The protein below binds the small molecule below.
Small molecule (SMILES): NC[C@H]1O[C@@H](n2c(Br)nc3c(N)ncnc32)[C@H](O)[C@@H]1O

Sequence of chain 1.A:
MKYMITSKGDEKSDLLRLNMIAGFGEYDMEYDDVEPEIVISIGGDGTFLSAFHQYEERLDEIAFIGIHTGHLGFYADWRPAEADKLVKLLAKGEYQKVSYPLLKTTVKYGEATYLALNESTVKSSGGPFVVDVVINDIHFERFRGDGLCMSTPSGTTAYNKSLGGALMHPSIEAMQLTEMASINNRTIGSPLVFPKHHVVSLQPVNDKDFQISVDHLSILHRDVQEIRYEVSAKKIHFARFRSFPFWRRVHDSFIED

Binding-site contacts:
Ligand atom C3' contacts residue 5CI1 of chain 4.C at 3.7 Å.
Ligand atom C5 contacts residue ALA162 of chain 4.A at 3.9 Å (hydrophobic).
Ligand atom C2' contacts residue 5CI1 of chain 4.C at 3.9 Å.
Ligand atom N5' contacts residue LEU72 of chain 4.A at 4.0 Å.
Ligand atom C6 contacts residue THR161 of chain 4.A at 3.7 Å.
Ligand atom N6 contacts residue ASN122 of chain 4.A at 3.2 Å (h-bond).
Ligand atom N1 contacts residue THR161 of chain 4.A at 2.8 Å (h-bond).
Ligand atom C6 contacts residue ALA162 of chain 4.A at 3.6 Å (hydrophobic).
Ligand atom C4' contacts residue 5CI1 of chain 4.C at 3.8 Å.
Ligand atom N1 contacts residue PHE74 of chain 4.A at 3.7 Å.
Ligand atom C2 contacts residue THR161 of chain 4.A at 3.5 Å.
Ligand atom O3' contacts residue 5CI1 of chain 4.C at 2.9 Å (h-bond).
Ligand atom N1 contacts residue ALA162 of chain 4.A at 3.6 Å.
Ligand atom C2 contacts residue PHE74 of chain 4.A at 3.5 Å (hydrophobic).
Ligand atom O2' contacts residue ILE187 of chain 1.A at 3.8 Å.
Ligand atom N6 contacts residue TYR75 of chain 4.A at 3.5 Å.
Ligand atom C2 contacts residue ALA162 of chain 4.A at 3.9 Å (hydrophobic).
Ligand atom C8 contacts residue ASN122 of chain 4.A at 3.9 Å.
Ligand atom N6 contacts residue ALA162 of chain 4.A at 4.0 Å.
Ligand atom C5' contacts residue ASP45 of chain 4.A at 3.8 Å.
Ligand atom N9 contacts residue ASP45 of chain 4.A at 3.7 Å.
Ligand atom N5' contacts residue GLY73 of chain 4.A at 3.8 Å.
Ligand atom N7 contacts residue ASN122 of chain 4.A at 3.2 Å (h-bond).
Ligand atom C5 contacts residue ASP45 of chain 4.A at 4.0 Å.
Ligand atom BR8 contacts residue 5CI1 of chain 4.C at 3.6 Å.
Ligand atom O4' contacts residue ASP45 of chain 4.A at 3.5 Å.
Ligand atom BR8 contacts residue GLY46 of chain 4.A at 3.5 Å.
Ligand atom O2' contacts residue 5CI1 of chain 4.C at 3.5 Å (h-bond).
Ligand atom C4 contacts residue ASP45 of chain 4.A at 3.7 Å.
Ligand atom N6 contacts residue THR161 of chain 4.A at 3.7 Å.
Ligand atom C3' contacts residue ASN189 of chain 1.A at 3.9 Å.
Ligand atom BR8 contacts residue ASP45 of chain 4.A at 3.7 Å.
Ligand atom C1' contacts residue 5CI1 of chain 4.C at 3.5 Å.
Ligand atom N6 contacts residue SER158 of chain 4.A at 3.3 Å (h-bond).
Ligand atom N7 contacts residue TYR75 of chain 4.A at 3.9 Å.
Ligand atom O4' contacts residue 5CI1 of chain 4.C at 3.7 Å.
Ligand atom BR8 contacts residue LEU49 of chain 4.A at 3.6 Å.
Ligand atom N7 contacts residue ASP45 of chain 4.A at 3.9 Å.
Ligand atom N5' contacts residue ASP45 of chain 4.A at 2.7 Å (salt-bridge).
Ligand atom C8 contacts residue ASP45 of chain 4.A at 3.5 Å.

Sequence of chain 4.A:
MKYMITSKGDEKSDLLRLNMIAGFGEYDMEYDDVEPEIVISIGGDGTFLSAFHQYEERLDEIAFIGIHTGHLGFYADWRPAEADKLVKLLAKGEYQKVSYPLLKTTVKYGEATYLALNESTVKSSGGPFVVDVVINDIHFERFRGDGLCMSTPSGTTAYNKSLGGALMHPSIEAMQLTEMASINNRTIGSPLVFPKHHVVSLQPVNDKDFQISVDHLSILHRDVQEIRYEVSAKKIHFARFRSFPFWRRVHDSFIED